Sequence of chain 2.B:
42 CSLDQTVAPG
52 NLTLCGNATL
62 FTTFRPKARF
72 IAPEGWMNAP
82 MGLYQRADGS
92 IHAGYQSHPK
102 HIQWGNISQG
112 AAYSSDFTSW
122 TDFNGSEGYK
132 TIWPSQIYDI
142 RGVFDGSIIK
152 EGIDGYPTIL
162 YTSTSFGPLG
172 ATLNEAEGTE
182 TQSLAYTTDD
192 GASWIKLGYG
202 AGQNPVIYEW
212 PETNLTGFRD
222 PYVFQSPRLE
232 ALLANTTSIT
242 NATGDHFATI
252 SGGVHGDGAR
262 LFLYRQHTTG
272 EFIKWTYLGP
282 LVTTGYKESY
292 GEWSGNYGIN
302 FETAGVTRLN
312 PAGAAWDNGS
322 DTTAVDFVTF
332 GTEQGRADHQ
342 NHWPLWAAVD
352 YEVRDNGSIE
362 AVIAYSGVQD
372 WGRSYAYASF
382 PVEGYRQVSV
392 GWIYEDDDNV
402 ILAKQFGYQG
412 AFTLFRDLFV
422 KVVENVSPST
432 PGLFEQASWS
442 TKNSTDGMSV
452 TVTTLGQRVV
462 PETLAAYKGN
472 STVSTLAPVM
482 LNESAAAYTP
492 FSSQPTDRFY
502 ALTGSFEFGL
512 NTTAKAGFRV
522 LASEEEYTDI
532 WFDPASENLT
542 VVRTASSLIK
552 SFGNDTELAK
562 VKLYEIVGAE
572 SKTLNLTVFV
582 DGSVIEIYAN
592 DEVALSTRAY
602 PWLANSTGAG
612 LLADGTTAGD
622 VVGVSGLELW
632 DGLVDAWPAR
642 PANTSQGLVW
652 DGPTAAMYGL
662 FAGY

The small molecule below binds the protein below.
Small molecule (SMILES): CC(=O)N[C@@H]1[C@@H](O)[C@H](O)[C@@H](CO)O[C@H]1O

Binding-site contacts:
Ligand atom O7 contacts residue ASN52 of chain 2.B at 3.5 Å (h-bond).
Ligand atom O5 contacts residue LEU55 of chain 2.B at 3.8 Å.
Ligand atom N2 contacts residue ASN52 of chain 2.B at 3.1 Å (h-bond).
Ligand atom C6 contacts residue LEU55 of chain 2.B at 3.9 Å (hydrophobic).
Ligand atom O5 contacts residue THR54 of chain 2.B at 3.4 Å (h-bond).
Ligand atom C1 contacts residue THR54 of chain 2.B at 3.4 Å.
Ligand atom C5 contacts residue THR54 of chain 2.B at 3.4 Å.
Ligand atom C1 contacts residue ASN52 of chain 2.B at 1.4 Å.
Ligand atom C5 contacts residue ASN52 of chain 2.B at 3.6 Å.
Ligand atom C4 contacts residue ASN52 of chain 2.B at 4.3 Å.
Ligand atom C2 contacts residue ASN52 of chain 2.B at 2.6 Å.
Ligand atom O6 contacts residue THR54 of chain 2.B at 3.3 Å (h-bond).
Ligand atom O5 contacts residue ASN52 of chain 2.B at 2.3 Å (h-bond).
Ligand atom C6 contacts residue THR54 of chain 2.B at 4.0 Å.
Ligand atom C7 contacts residue ASN52 of chain 2.B at 3.5 Å.
Ligand atom C3 contacts residue ASN52 of chain 2.B at 3.9 Å.
Ligand atom O6 contacts residue LEU55 of chain 2.B at 3.5 Å.